The protein below binds the small molecule below.
Small molecule (SMILES): CC(=O)N[C@@H]1[C@@H](O)[C@H](O)[C@@H](CO)O[C@H]1O

Binding-site contacts:
Ligand atom O7 contacts residue ASN202 of chain 1.A at 3.8 Å.
Ligand atom O6 contacts residue LYS205 of chain 1.A at 3.5 Å.
Ligand atom O5 contacts residue ASN202 of chain 1.A at 2.4 Å (h-bond).
Ligand atom C3 contacts residue ASN202 of chain 1.A at 3.7 Å.
Ligand atom C3 contacts residue LYS205 of chain 1.A at 4.3 Å.
Ligand atom C5 contacts residue ASN202 of chain 1.A at 3.6 Å.
Ligand atom O5 contacts residue THR204 of chain 1.A at 4.2 Å.
Ligand atom C2 contacts residue LYS205 of chain 1.A at 3.9 Å.
Ligand atom N2 contacts residue ASN202 of chain 1.A at 2.8 Å (h-bond).
Ligand atom C1 contacts residue THR204 of chain 1.A at 4.4 Å.
Ligand atom C5 contacts residue LYS205 of chain 1.A at 3.3 Å.
Ligand atom O6 contacts residue THR204 of chain 1.A at 3.3 Å.
Ligand atom C6 contacts residue LYS205 of chain 1.A at 3.4 Å.
Ligand atom C7 contacts residue ASN202 of chain 1.A at 3.5 Å.
Ligand atom C1 contacts residue LYS205 of chain 1.A at 3.6 Å.
Ligand atom C6 contacts residue THR204 of chain 1.A at 4.3 Å.
Ligand atom C4 contacts residue LYS205 of chain 1.A at 3.5 Å.
Ligand atom C1 contacts residue ASN202 of chain 1.A at 1.4 Å.
Ligand atom C4 contacts residue ASN202 of chain 1.A at 4.1 Å.
Ligand atom C2 contacts residue ASN202 of chain 1.A at 2.3 Å.
Ligand atom O5 contacts residue LYS205 of chain 1.A at 2.7 Å (salt-bridge).
Ligand atom C5 contacts residue THR204 of chain 1.A at 4.3 Å.

Sequence of chain 1.A:
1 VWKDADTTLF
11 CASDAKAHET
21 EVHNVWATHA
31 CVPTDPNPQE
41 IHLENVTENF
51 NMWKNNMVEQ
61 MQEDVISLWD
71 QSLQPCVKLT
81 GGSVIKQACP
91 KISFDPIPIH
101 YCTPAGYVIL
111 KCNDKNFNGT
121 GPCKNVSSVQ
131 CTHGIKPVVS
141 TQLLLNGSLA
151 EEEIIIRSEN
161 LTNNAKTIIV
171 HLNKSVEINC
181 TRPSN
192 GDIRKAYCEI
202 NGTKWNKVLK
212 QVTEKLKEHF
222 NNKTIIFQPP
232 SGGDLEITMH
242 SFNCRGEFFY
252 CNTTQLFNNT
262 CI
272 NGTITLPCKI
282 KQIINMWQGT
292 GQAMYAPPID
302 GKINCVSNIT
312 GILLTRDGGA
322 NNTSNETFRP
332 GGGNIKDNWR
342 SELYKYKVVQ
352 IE